This small molecule binds to this protein.
Small molecule (SMILES): CC(=O)N[C@@H]1[C@@H](O)[C@H](O)[C@@H](CO)O[C@H]1O

Sequence of chain 2.B:
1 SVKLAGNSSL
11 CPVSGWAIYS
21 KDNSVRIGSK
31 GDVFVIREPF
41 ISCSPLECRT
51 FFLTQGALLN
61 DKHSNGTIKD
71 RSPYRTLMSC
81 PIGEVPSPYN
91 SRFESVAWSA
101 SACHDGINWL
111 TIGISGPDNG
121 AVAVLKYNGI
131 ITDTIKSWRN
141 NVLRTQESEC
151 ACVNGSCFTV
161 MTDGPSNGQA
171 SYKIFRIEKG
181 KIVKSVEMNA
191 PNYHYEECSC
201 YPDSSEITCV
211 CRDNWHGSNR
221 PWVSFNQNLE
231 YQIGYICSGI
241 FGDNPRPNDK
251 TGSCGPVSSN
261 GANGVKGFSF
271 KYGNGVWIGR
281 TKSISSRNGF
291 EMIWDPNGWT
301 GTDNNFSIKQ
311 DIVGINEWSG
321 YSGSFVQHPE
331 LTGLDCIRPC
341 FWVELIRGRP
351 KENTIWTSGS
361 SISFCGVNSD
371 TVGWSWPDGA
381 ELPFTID

Binding-site contacts:
Ligand atom C7 contacts residue ASN7 of chain 2.B at 3.6 Å.
Ligand atom C4 contacts residue ASN7 of chain 2.B at 4.2 Å.
Ligand atom O5 contacts residue ALA5 of chain 2.B at 4.1 Å.
Ligand atom C1 contacts residue ASN7 of chain 2.B at 1.4 Å.
Ligand atom C3 contacts residue ASN7 of chain 2.B at 3.8 Å.
Ligand atom O5 contacts residue ASN7 of chain 2.B at 2.3 Å (h-bond).
Ligand atom C2 contacts residue ASN7 of chain 2.B at 2.4 Å.
Ligand atom C6 contacts residue ALA5 of chain 2.B at 4.2 Å (hydrophobic).
Ligand atom C5 contacts residue ASN7 of chain 2.B at 3.6 Å.
Ligand atom C8 contacts residue ASN7 of chain 2.B at 3.6 Å.
Ligand atom N2 contacts residue ASN7 of chain 2.B at 3.1 Å (h-bond).